A protein and the small-molecule ligand that binds it are described below.
Small molecule (SMILES): Cc1cc(N)nc(CCc2cncc(CCN(C)C)c2)c1

Sequence of chain 2.A:
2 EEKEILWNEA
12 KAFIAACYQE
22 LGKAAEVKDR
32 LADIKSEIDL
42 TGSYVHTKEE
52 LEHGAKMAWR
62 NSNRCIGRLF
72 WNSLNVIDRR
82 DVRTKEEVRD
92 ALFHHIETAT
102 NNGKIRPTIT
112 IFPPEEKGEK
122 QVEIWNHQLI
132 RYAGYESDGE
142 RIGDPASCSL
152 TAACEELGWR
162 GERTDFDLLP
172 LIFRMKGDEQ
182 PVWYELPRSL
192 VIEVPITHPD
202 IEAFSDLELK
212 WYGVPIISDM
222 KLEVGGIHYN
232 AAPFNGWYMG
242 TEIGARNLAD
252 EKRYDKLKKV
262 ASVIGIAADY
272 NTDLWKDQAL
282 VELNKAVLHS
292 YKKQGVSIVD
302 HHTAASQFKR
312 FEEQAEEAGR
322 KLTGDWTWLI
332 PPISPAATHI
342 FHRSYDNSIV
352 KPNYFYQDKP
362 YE

Binding-site contacts:
Ligand atom C07 contacts residue GLY237 of chain 2.A at 3.5 Å.
Ligand atom N02 contacts residue TYR239 of chain 2.A at 3.8 Å.
Ligand atom N11 contacts residue ILE218 of chain 2.A at 3.9 Å.
Ligand atom C08 contacts residue HEM1 of chain 2.B at 3.8 Å.
Ligand atom N02 contacts residue TRP238 of chain 2.A at 2.9 Å (h-bond).
Ligand atom C17 contacts residue HEM1 of chain 2.B at 3.8 Å.
Ligand atom C06 contacts residue GLU243 of chain 2.A at 3.5 Å.
Ligand atom N01 contacts residue GLU243 of chain 2.A at 2.7 Å (salt-bridge).
Ligand atom C03 contacts residue PRO216 of chain 2.A at 4.0 Å (hydrophobic).
Ligand atom C05 contacts residue ILE218 of chain 2.A at 3.5 Å (hydrophobic).
Ligand atom C09 contacts residue GLU243 of chain 2.A at 3.3 Å.
Ligand atom N11 contacts residue HIS128 of chain 2.A at 2.4 Å (h-bond).
Ligand atom C07 contacts residue HEM1 of chain 2.B at 3.5 Å.
Ligand atom N11 contacts residue GLN129 of chain 2.A at 3.4 Å (h-bond).
Ligand atom N02 contacts residue GLU243 of chain 2.A at 2.8 Å (salt-bridge).
Ligand atom C13 contacts residue HEM1 of chain 2.B at 3.7 Å.
Ligand atom C14 contacts residue GLN129 of chain 2.A at 3.8 Å.
Ligand atom N01 contacts residue PRO216 of chain 2.A at 4.0 Å.
Ligand atom C17 contacts residue ARG132 of chain 2.A at 3.9 Å.
Ligand atom N02 contacts residue HEM1 of chain 2.B at 3.4 Å.
Ligand atom C02 contacts residue TRP238 of chain 2.A at 4.0 Å (hydrophobic).
Ligand atom C12 contacts residue HIS128 of chain 2.A at 3.5 Å.
Ligand atom C12 contacts residue ILE218 of chain 2.A at 3.5 Å (hydrophobic).
Ligand atom C03 contacts residue GLY237 of chain 2.A at 3.9 Å.
Ligand atom C15 contacts residue HIS128 of chain 2.A at 3.9 Å.
Ligand atom C16 contacts residue HIS128 of chain 2.A at 2.7 Å.
Ligand atom C02 contacts residue PRO216 of chain 2.A at 3.7 Å (hydrophobic).
Ligand atom C03 contacts residue HEM1 of chain 2.B at 3.4 Å.
Ligand atom C09 contacts residue GLN129 of chain 2.A at 3.2 Å.
Ligand atom C08 contacts residue GLU243 of chain 2.A at 3.5 Å.
Ligand atom C13 contacts residue GLN129 of chain 2.A at 3.0 Å.
Ligand atom C07 contacts residue PHE235 of chain 2.A at 3.6 Å (hydrophobic).
Ligand atom C20 contacts residue H4B1 of chain 2.C at 3.9 Å.
Ligand atom C02 contacts residue GLU243 of chain 2.A at 3.6 Å.
Ligand atom C15 contacts residue HEM1 of chain 2.B at 3.4 Å.
Ligand atom C08 contacts residue ILE218 of chain 2.A at 3.7 Å (hydrophobic).
Ligand atom C02 contacts residue HEM1 of chain 2.B at 3.8 Å.
Ligand atom C14 contacts residue HEM1 of chain 2.B at 3.1 Å.
Ligand atom C07 contacts residue ASN236 of chain 2.A at 3.8 Å.
Ligand atom C12 contacts residue GLN129 of chain 2.A at 2.8 Å.